This small molecule binds to this protein.
Small molecule (SMILES): CC(=O)N[C@@H]1[C@@H](O)[C@H](O)[C@@H](CO)O[C@H]1O

Binding-site contacts:
Ligand atom C5 contacts residue ASN709 of chain 1.C at 3.7 Å.
Ligand atom N2 contacts residue ASN709 of chain 1.C at 2.9 Å (h-bond).
Ligand atom C2 contacts residue ASN709 of chain 1.C at 2.5 Å.
Ligand atom C3 contacts residue ASN709 of chain 1.C at 3.8 Å.
Ligand atom C1 contacts residue ASN709 of chain 1.C at 1.4 Å.
Ligand atom C8 contacts residue ILE1130 of chain 1.C at 3.5 Å (hydrophobic).
Ligand atom C8 contacts residue ASN709 of chain 1.C at 4.3 Å.
Ligand atom C7 contacts residue ILE1130 of chain 1.C at 4.3 Å (hydrophobic).
Ligand atom O7 contacts residue ILE1130 of chain 1.C at 4.3 Å.
Ligand atom O7 contacts residue ASN709 of chain 1.C at 3.0 Å (h-bond).
Ligand atom C8 contacts residue GLY1131 of chain 1.C at 3.5 Å.
Ligand atom C4 contacts residue ASN709 of chain 1.C at 4.2 Å.
Ligand atom O5 contacts residue ASN709 of chain 1.C at 2.4 Å (h-bond).
Ligand atom C7 contacts residue ASN709 of chain 1.C at 3.1 Å.

Sequence of chain 1.C:
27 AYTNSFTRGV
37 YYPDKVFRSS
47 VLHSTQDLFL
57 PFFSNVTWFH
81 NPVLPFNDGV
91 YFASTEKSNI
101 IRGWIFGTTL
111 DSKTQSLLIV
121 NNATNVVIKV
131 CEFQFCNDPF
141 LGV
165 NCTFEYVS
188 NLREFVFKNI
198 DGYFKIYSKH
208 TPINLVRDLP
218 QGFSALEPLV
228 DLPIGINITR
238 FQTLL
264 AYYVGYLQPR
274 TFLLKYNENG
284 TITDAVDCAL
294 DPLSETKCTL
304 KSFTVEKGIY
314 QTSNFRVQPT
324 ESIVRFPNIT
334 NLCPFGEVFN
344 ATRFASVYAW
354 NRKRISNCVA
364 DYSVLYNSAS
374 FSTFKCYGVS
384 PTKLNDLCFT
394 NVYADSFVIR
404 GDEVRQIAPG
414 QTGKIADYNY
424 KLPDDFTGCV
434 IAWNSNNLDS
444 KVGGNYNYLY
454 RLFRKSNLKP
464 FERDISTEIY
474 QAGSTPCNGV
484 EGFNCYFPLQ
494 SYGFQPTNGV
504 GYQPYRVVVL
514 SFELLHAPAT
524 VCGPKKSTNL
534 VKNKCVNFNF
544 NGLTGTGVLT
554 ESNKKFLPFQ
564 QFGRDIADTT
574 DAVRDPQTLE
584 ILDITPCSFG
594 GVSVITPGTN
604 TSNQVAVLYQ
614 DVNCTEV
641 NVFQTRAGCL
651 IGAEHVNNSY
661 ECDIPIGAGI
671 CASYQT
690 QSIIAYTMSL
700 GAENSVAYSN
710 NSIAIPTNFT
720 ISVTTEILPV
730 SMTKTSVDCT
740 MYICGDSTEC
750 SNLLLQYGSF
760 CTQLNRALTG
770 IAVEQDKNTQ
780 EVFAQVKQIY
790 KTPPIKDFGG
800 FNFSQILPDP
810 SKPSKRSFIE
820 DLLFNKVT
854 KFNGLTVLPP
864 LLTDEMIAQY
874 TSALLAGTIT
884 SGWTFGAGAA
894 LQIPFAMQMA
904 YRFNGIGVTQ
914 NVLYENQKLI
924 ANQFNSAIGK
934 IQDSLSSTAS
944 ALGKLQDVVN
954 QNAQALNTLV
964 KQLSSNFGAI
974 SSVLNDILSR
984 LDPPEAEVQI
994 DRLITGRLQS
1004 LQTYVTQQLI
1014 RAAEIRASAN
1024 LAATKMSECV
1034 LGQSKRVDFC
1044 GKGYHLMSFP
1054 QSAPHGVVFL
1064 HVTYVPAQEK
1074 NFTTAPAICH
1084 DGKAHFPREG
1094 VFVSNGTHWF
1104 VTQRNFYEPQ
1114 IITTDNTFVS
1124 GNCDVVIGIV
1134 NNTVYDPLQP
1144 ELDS